A protein and the small-molecule ligand that binds it are described below.
Small molecule (SMILES): Nc1nc2cc[nH]c2c(=O)[nH]1

Sequence of chain 1.C:
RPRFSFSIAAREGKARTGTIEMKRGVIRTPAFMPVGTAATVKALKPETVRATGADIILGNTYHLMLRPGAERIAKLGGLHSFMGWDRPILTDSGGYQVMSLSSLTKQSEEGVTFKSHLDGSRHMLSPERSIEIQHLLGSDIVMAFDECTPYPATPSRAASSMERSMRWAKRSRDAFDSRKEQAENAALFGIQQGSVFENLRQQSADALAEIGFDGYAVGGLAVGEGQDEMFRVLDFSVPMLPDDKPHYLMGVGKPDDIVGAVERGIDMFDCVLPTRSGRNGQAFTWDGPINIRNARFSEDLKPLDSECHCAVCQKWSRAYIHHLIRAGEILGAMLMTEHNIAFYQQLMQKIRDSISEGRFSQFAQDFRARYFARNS

Binding-site contacts:
Ligand atom O6 contacts residue GLN203 of chain 1.C at 3.4 Å (h-bond).
Ligand atom C2 contacts residue MET260 of chain 1.C at 3.6 Å (hydrophobic).
Ligand atom C9 contacts residue MET260 of chain 1.C at 3.7 Å (hydrophobic).
Ligand atom N3 contacts residue TYR106 of chain 1.C at 3.5 Å.
Ligand atom N7 contacts residue CYS158 of chain 1.C at 4.0 Å.
Ligand atom C4 contacts residue TYR106 of chain 1.C at 3.6 Å (hydrophobic).
Ligand atom N2 contacts residue ILE201 of chain 1.C at 3.4 Å.
Ligand atom C6 contacts residue MET260 of chain 1.C at 3.9 Å (hydrophobic).
Ligand atom C4 contacts residue MET260 of chain 1.C at 3.8 Å (hydrophobic).
Ligand atom N1 contacts residue MET260 of chain 1.C at 3.8 Å.
Ligand atom N2 contacts residue ASP102 of chain 1.C at 2.7 Å (salt-bridge).
Ligand atom C2 contacts residue ASP102 of chain 1.C at 3.4 Å.
Ligand atom N2 contacts residue TYR106 of chain 1.C at 3.8 Å.
Ligand atom O6 contacts residue GLY230 of chain 1.C at 3.0 Å (h-bond).
Ligand atom C6 contacts residue ASP156 of chain 1.C at 3.7 Å.
Ligand atom C8 contacts residue GLY261 of chain 1.C at 3.9 Å.
Ligand atom N1 contacts residue ASP156 of chain 1.C at 2.8 Å (salt-bridge).
Ligand atom C4 contacts residue ASP102 of chain 1.C at 3.6 Å.
Ligand atom C5 contacts residue TYR106 of chain 1.C at 4.0 Å (hydrophobic).
Ligand atom N3 contacts residue ASP102 of chain 1.C at 2.7 Å (salt-bridge).
Ligand atom N1 contacts residue ILE201 of chain 1.C at 4.0 Å.
Ligand atom C6 contacts residue GLY229 of chain 1.C at 4.0 Å.
Ligand atom N2 contacts residue GLY105 of chain 1.C at 3.8 Å.
Ligand atom N3 contacts residue MET260 of chain 1.C at 3.6 Å.
Ligand atom N2 contacts residue ASP156 of chain 1.C at 2.7 Å (salt-bridge).
Ligand atom N7 contacts residue TYR106 of chain 1.C at 3.8 Å.
Ligand atom N2 contacts residue SER103 of chain 1.C at 3.2 Å (h-bond).
Ligand atom C9 contacts residue ASP102 of chain 1.C at 3.8 Å.
Ligand atom N7 contacts residue MET260 of chain 1.C at 3.7 Å.
Ligand atom C2 contacts residue TYR106 of chain 1.C at 3.8 Å (hydrophobic).
Ligand atom C2 contacts residue ILE201 of chain 1.C at 3.9 Å (hydrophobic).
Ligand atom C6 contacts residue CYS158 of chain 1.C at 3.6 Å (hydrophobic).
Ligand atom C5 contacts residue MET260 of chain 1.C at 3.8 Å (hydrophobic).
Ligand atom C8 contacts residue TYR106 of chain 1.C at 3.4 Å (hydrophobic).
Ligand atom C9 contacts residue TYR106 of chain 1.C at 3.4 Å (hydrophobic).
Ligand atom C8 contacts residue MET260 of chain 1.C at 3.6 Å (hydrophobic).
Ligand atom C2 contacts residue ASP156 of chain 1.C at 3.5 Å.
Ligand atom O6 contacts residue GLY229 of chain 1.C at 3.2 Å.
Ligand atom O6 contacts residue ASP156 of chain 1.C at 3.7 Å.
Ligand atom O6 contacts residue CYS158 of chain 1.C at 3.4 Å.